This protein binds this small molecule.
Small molecule (SMILES): CC(=O)N[C@@H]1[C@@H](O)[C@H](O)[C@@H](CO)O[C@H]1O

Sequence of chain 1.J:
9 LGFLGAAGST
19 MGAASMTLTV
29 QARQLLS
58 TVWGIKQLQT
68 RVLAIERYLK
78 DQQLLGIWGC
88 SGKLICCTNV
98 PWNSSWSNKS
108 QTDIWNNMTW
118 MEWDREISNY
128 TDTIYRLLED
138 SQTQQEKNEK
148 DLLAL

Binding-site contacts:
Ligand atom C2 contacts residue ASN126 of chain 1.J at 2.4 Å.
Ligand atom N2 contacts residue ASN126 of chain 1.J at 2.9 Å (h-bond).
Ligand atom C1 contacts residue ASN126 of chain 1.J at 1.4 Å.
Ligand atom C8 contacts residue SER125 of chain 1.J at 4.3 Å.
Ligand atom C7 contacts residue ASN126 of chain 1.J at 3.2 Å.
Ligand atom C8 contacts residue ASN126 of chain 1.J at 4.0 Å.
Ligand atom O5 contacts residue ASN126 of chain 1.J at 2.4 Å (h-bond).
Ligand atom O7 contacts residue ASN126 of chain 1.J at 3.1 Å (h-bond).
Ligand atom C5 contacts residue ASN126 of chain 1.J at 3.7 Å.
Ligand atom C8 contacts residue GLU123 of chain 1.J at 3.1 Å.
Ligand atom C7 contacts residue GLU123 of chain 1.J at 4.5 Å.
Ligand atom C8 contacts residue ARG122 of chain 1.J at 3.5 Å.
Ligand atom C4 contacts residue ASN126 of chain 1.J at 4.2 Å.
Ligand atom C3 contacts residue ASN126 of chain 1.J at 3.8 Å.